A small-molecule ligand and the protein it binds are described below.
Small molecule (SMILES): CC(=O)N[C@@H]1[C@@H](O)[C@H](O)[C@@H](CO)O[C@H]1O

Sequence of chain 1.A:
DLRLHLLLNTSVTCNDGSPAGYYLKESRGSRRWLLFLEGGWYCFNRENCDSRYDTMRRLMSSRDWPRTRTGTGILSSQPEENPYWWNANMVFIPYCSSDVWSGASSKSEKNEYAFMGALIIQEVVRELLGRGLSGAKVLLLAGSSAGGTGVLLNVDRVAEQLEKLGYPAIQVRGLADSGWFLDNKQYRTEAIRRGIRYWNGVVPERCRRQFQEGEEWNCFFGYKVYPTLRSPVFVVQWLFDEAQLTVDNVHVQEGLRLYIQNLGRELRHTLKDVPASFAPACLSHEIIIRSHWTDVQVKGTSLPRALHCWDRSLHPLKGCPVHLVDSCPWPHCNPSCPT

Binding-site contacts:
Ligand atom O7 contacts residue ASN19 of chain 1.A at 3.6 Å.
Ligand atom O5 contacts residue VAL22 of chain 1.A at 3.6 Å.
Ligand atom O6 contacts residue VAL22 of chain 1.A at 4.3 Å.
Ligand atom N2 contacts residue ASN19 of chain 1.A at 2.9 Å (h-bond).
Ligand atom C1 contacts residue VAL22 of chain 1.A at 4.4 Å (hydrophobic).
Ligand atom C7 contacts residue ASN19 of chain 1.A at 3.5 Å.
Ligand atom C1 contacts residue SER21 of chain 1.A at 4.5 Å.
Ligand atom C6 contacts residue VAL22 of chain 1.A at 4.2 Å (hydrophobic).
Ligand atom O5 contacts residue GLU133 of chain 1.A at 4.4 Å.
Ligand atom C1 contacts residue ASN19 of chain 1.A at 1.4 Å.
Ligand atom C5 contacts residue ASN19 of chain 1.A at 3.7 Å.
Ligand atom O5 contacts residue ASN19 of chain 1.A at 2.4 Å (h-bond).
Ligand atom C4 contacts residue ASN19 of chain 1.A at 4.2 Å.
Ligand atom C3 contacts residue ASN19 of chain 1.A at 3.8 Å.
Ligand atom O6 contacts residue LEU129 of chain 1.A at 4.1 Å.
Ligand atom C2 contacts residue ASN19 of chain 1.A at 2.5 Å.